Sequence of chain 2.A:
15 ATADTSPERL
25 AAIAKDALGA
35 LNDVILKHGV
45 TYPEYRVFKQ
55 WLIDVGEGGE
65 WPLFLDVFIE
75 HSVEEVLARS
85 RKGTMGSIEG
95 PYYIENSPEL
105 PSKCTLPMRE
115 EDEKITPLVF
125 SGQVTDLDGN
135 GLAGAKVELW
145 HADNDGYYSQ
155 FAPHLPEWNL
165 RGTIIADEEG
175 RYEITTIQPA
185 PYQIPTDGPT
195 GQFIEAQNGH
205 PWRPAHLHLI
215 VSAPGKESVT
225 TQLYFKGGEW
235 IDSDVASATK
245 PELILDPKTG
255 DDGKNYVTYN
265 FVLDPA

Binding-site contacts:
Ligand atom O8 contacts residue HIS212 of chain 2.A at 2.7 Å.
Ligand atom C2 contacts residue HIS212 of chain 2.A at 4.0 Å.
Ligand atom CL10 contacts residue ARG207 of chain 2.A at 3.9 Å.
Ligand atom O7 contacts residue FE1 of chain 2.B at 2.0 Å.
Ligand atom CL10 contacts residue VAL71 of chain 2.A at 3.4 Å.
Ligand atom O8 contacts residue ARG207 of chain 2.A at 3.8 Å.
Ligand atom CL9 contacts residue VAL71 of chain 2.A at 3.5 Å.
Ligand atom C4 contacts residue PRO95 of chain 2.A at 3.7 Å (hydrophobic).
Ligand atom CL10 contacts residue LEU67 of chain 2.A at 3.6 Å.
Ligand atom CL10 contacts residue ILE188 of chain 2.A at 3.4 Å.
Ligand atom C1 contacts residue TYR96 of chain 2.A at 3.7 Å (hydrophobic).
Ligand atom O7 contacts residue HIS210 of chain 2.A at 3.3 Å (h-bond).
Ligand atom C3 contacts residue PRO95 of chain 2.A at 3.3 Å (hydrophobic).
Ligand atom O8 contacts residue PRO95 of chain 2.A at 4.0 Å.
Ligand atom O7 contacts residue TYR186 of chain 2.A at 4.0 Å.
Ligand atom C3 contacts residue GLY94 of chain 2.A at 3.6 Å.
Ligand atom C5 contacts residue TYR186 of chain 2.A at 4.0 Å (hydrophobic).
Ligand atom CL9 contacts residue ALA240 of chain 2.A at 4.0 Å.
Ligand atom C2 contacts residue FE1 of chain 2.B at 2.9 Å.
Ligand atom O7 contacts residue TYR152 of chain 2.A at 2.9 Å (h-bond).
Ligand atom C6 contacts residue TYR186 of chain 2.A at 3.4 Å (hydrophobic).
Ligand atom O8 contacts residue FE1 of chain 2.B at 2.1 Å.
Ligand atom C2 contacts residue ARG207 of chain 2.A at 3.7 Å.
Ligand atom C2 contacts residue HIS210 of chain 2.A at 4.0 Å.
Ligand atom CL9 contacts residue ASP70 of chain 2.A at 3.5 Å.
Ligand atom C4 contacts residue ARG207 of chain 2.A at 3.6 Å.
Ligand atom CL9 contacts residue ILE92 of chain 2.A at 3.8 Å.
Ligand atom CL10 contacts residue TYR186 of chain 2.A at 3.4 Å.
Ligand atom O8 contacts residue HIS210 of chain 2.A at 3.5 Å (h-bond).
Ligand atom O7 contacts residue TYR96 of chain 2.A at 3.6 Å.
Ligand atom C3 contacts residue ARG207 of chain 2.A at 3.8 Å.
Ligand atom C6 contacts residue ARG207 of chain 2.A at 3.6 Å.
Ligand atom C2 contacts residue TYR96 of chain 2.A at 4.0 Å (hydrophobic).
Ligand atom C2 contacts residue PRO95 of chain 2.A at 3.6 Å (hydrophobic).
Ligand atom C1 contacts residue HIS210 of chain 2.A at 3.9 Å.
Ligand atom C1 contacts residue FE1 of chain 2.B at 2.8 Å.
Ligand atom C6 contacts residue TYR96 of chain 2.A at 3.8 Å (hydrophobic).
Ligand atom O8 contacts residue TYR152 of chain 2.A at 3.8 Å.
Ligand atom C5 contacts residue ARG207 of chain 2.A at 3.3 Å.
Ligand atom C1 contacts residue ARG207 of chain 2.A at 4.0 Å.

This protein binds this small molecule.
Small molecule (SMILES): Oc1cc(Cl)c(Cl)cc1O